Binding-site contacts:
Ligand atom C4 contacts residue VAL191 of chain 1.A at 4.1 Å (hydrophobic).
Ligand atom CL2 contacts residue HIS122 of chain 1.A at 3.5 Å.
Ligand atom O1 contacts residue HIS122 of chain 1.A at 2.8 Å (h-bond).
Ligand atom CL4 contacts residue VAL191 of chain 1.A at 4.3 Å.
Ligand atom CL4 contacts residue PHE22 of chain 1.A at 3.7 Å.
Ligand atom CL4 contacts residue ARG166 of chain 1.A at 4.0 Å.
Ligand atom C5 contacts residue VAL191 of chain 1.A at 3.8 Å (hydrophobic).
Ligand atom C3 contacts residue PRO164 of chain 1.A at 3.7 Å (hydrophobic).
Ligand atom C4 contacts residue PHE22 of chain 1.A at 3.8 Å (hydrophobic).
Ligand atom O1 contacts residue GLY68 of chain 1.A at 4.5 Å.
Ligand atom C6 contacts residue GLY23 of chain 1.A at 4.0 Å.
Ligand atom CL2 contacts residue PRO164 of chain 1.A at 3.9 Å.
Ligand atom C1 contacts residue HIS122 of chain 1.A at 3.7 Å.
Ligand atom CL6 contacts residue GLY23 of chain 1.A at 3.5 Å.
Ligand atom C6 contacts residue VAL191 of chain 1.A at 4.3 Å (hydrophobic).
Ligand atom C3 contacts residue PHE22 of chain 1.A at 3.7 Å (hydrophobic).
Ligand atom C1 contacts residue GLY23 of chain 1.A at 4.3 Å.
Ligand atom C6 contacts residue SER20 of chain 1.A at 4.4 Å.
Ligand atom O1 contacts residue GLY23 of chain 1.A at 4.2 Å.
Ligand atom CL2 contacts residue SER20 of chain 1.A at 3.9 Å.
Ligand atom CL6 contacts residue GLY68 of chain 1.A at 3.5 Å.
Ligand atom C1 contacts residue SER20 of chain 1.A at 3.5 Å.
Ligand atom CL4 contacts residue LEU26 of chain 1.A at 4.2 Å.
Ligand atom C6 contacts residue GLY68 of chain 1.A at 4.5 Å.
Ligand atom C5 contacts residue PHE83 of chain 1.A at 4.1 Å (hydrophobic).
Ligand atom C1 contacts residue PHE22 of chain 1.A at 4.5 Å (hydrophobic).
Ligand atom CL4 contacts residue PRO164 of chain 1.A at 4.2 Å.
Ligand atom CL6 contacts residue PHE67 of chain 1.A at 3.3 Å.
Ligand atom CL6 contacts residue VAL191 of chain 1.A at 4.0 Å.
Ligand atom C2 contacts residue SER20 of chain 1.A at 4.0 Å.
Ligand atom CL4 contacts residue PHE83 of chain 1.A at 3.6 Å.
Ligand atom C2 contacts residue PHE22 of chain 1.A at 4.0 Å (hydrophobic).
Ligand atom C2 contacts residue PRO164 of chain 1.A at 4.3 Å (hydrophobic).
Ligand atom C5 contacts residue LEU26 of chain 1.A at 3.9 Å (hydrophobic).
Ligand atom C4 contacts residue LEU26 of chain 1.A at 4.4 Å (hydrophobic).
Ligand atom O1 contacts residue SER20 of chain 1.A at 2.7 Å (h-bond).
Ligand atom CL2 contacts residue PHE147 of chain 1.A at 3.3 Å.
Ligand atom C5 contacts residue PHE22 of chain 1.A at 4.3 Å (hydrophobic).
Ligand atom CL4 contacts residue GLU85 of chain 1.A at 3.5 Å.
Ligand atom C2 contacts residue HIS122 of chain 1.A at 4.1 Å.

Sequence of chain 1.A:
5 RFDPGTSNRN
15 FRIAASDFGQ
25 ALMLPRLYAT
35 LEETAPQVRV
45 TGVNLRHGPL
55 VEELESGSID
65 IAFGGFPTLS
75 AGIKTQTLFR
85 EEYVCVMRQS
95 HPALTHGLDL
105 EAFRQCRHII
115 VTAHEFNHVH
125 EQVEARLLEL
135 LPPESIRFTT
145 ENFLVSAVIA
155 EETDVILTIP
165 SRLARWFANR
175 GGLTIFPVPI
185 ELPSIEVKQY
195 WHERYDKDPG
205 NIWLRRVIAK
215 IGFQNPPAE

A small-molecule ligand and the protein it binds are described below.
Small molecule (SMILES): Oc1c(Cl)cc(Cl)cc1Cl